Binding-site contacts:
Ligand atom OP2 contacts residue GLU147 of chain 1.E at 3.3 Å (salt-bridge).
Ligand atom OP3 contacts residue HIS187 of chain 1.E at 3.4 Å (h-bond).
Ligand atom OP3 contacts residue ASP236 of chain 1.E at 2.8 Å (salt-bridge).
Ligand atom OP2 contacts residue HIS238 of chain 1.E at 3.3 Å.
Ligand atom O5' contacts residue GLU276 of chain 1.E at 3.6 Å (salt-bridge).
Ligand atom OP2 contacts residue TYR86 of chain 1.E at 2.5 Å (h-bond).
Ligand atom OP2 contacts residue ASP184 of chain 1.E at 3.0 Å (salt-bridge).
Ligand atom O4' contacts residue GLY53 of chain 1.E at 3.5 Å (h-bond).
Ligand atom O4' contacts residue GLU276 of chain 1.E at 3.4 Å.
Ligand atom OP2 contacts residue ZN1 of chain 1.L at 2.7 Å.
Ligand atom OP1 contacts residue HIS120 of chain 1.E at 3.0 Å (h-bond).
Ligand atom OP1 contacts residue ZN1 of chain 1.N at 2.1 Å.
Ligand atom OP3 contacts residue HIS238 of chain 1.E at 3.3 Å (h-bond).
Ligand atom P contacts residue ZN1 of chain 1.M at 3.3 Å.
Ligand atom O5' contacts residue HIS238 of chain 1.E at 3.3 Å.
Ligand atom O2 contacts residue ARG55 of chain 1.E at 3.5 Å.
Ligand atom OP2 contacts residue HIS13 of chain 1.E at 3.4 Å (h-bond).
Ligand atom P contacts residue ZN1 of chain 1.N at 3.2 Å.
Ligand atom C2' contacts residue PHE50 of chain 1.E at 3.6 Å (hydrophobic).
Ligand atom OP2 contacts residue GLU276 of chain 1.E at 3.0 Å (salt-bridge).
Ligand atom C4' contacts residue PHE50 of chain 1.E at 3.6 Å (hydrophobic).
Ligand atom C1' contacts residue PHE10 of chain 1.E at 3.5 Å (hydrophobic).
Ligand atom C4' contacts residue GLY53 of chain 1.E at 3.5 Å.
Ligand atom C1' contacts residue ASN278 of chain 1.E at 3.5 Å.
Ligand atom C5' contacts residue TYR86 of chain 1.E at 3.6 Å (hydrophobic).
Ligand atom OP2 contacts residue ZN1 of chain 1.N at 3.3 Å.
Ligand atom OP2 contacts residue HIS187 of chain 1.E at 2.9 Å (h-bond).
Ligand atom P contacts residue ZN1 of chain 1.L at 2.8 Å.
Ligand atom C2' contacts residue PHE10 of chain 1.E at 3.6 Å (hydrophobic).
Ligand atom OP2 contacts residue HIS13 of chain 1.E at 3.1 Å (h-bond).
Ligand atom O3' contacts residue ASN278 of chain 1.E at 3.0 Å (h-bond).
Ligand atom OP1 contacts residue HIS83 of chain 1.E at 3.5 Å (h-bond).
Ligand atom OP3 contacts residue ZN1 of chain 1.L at 2.0 Å.
Ligand atom OP1 contacts residue HIS13 of chain 1.E at 3.2 Å (h-bond).
Ligand atom OP2 contacts residue SER12 of chain 1.E at 2.7 Å (h-bond).
Ligand atom OP3 contacts residue DC9 of chain 1.F at 2.6 Å (h-bond).
Ligand atom O4' contacts residue PRO54 of chain 1.E at 3.4 Å.
Ligand atom OP1 contacts residue GLU147 of chain 1.E at 3.5 Å (salt-bridge).
Ligand atom C5 contacts residue ARG55 of chain 1.E at 3.5 Å.
Ligand atom OP2 contacts residue ZN1 of chain 1.M at 2.0 Å.

A small-molecule ligand and the protein it binds are described below.
Small molecule (SMILES): Nc1ccn([C@H]2C[C@H](O[P](=O)(O)OC[C@H]3O[C@@H](n4cnc5c(=O)nc(N)[nH]c54)C[C@@H]3O[P](=O)(O)OC[C@H]3O[C@@H](n4cnc5c(N)ncnc54)C[C@@H]3O[P](=O)(O)OC[C@H]3O[C@@H](n4cnc5c(=O)nc(N)[nH]c54)C[C@@H]3O)[C@@H](CO[P](=O)(O)O[C@H]3C[C@H](n4cnc5c(N)ncnc54)O[C@@H]3CO[P](=O)(O)O[C@H]3C[C@H](n4cnc5c(=O)nc(N)[nH]c54)O[C@@H]3CO[P](=O)(O)O[C@H]3C[C@H](n4ccc(N)nc4=O)O[C@@H]3CO[P](=O)(O)O[C@H]3CCO[C@@H]3COP(=O)(O)O)O2)c(=O)n1

Sequence of chain 1.E:
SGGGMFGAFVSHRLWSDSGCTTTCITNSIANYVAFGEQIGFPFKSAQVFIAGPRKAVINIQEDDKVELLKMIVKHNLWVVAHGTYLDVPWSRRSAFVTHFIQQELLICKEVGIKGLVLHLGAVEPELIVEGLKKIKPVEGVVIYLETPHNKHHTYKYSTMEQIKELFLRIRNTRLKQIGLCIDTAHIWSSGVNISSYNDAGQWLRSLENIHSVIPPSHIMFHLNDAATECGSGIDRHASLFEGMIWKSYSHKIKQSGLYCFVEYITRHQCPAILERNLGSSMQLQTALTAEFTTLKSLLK